Sequence of chain 1.O:
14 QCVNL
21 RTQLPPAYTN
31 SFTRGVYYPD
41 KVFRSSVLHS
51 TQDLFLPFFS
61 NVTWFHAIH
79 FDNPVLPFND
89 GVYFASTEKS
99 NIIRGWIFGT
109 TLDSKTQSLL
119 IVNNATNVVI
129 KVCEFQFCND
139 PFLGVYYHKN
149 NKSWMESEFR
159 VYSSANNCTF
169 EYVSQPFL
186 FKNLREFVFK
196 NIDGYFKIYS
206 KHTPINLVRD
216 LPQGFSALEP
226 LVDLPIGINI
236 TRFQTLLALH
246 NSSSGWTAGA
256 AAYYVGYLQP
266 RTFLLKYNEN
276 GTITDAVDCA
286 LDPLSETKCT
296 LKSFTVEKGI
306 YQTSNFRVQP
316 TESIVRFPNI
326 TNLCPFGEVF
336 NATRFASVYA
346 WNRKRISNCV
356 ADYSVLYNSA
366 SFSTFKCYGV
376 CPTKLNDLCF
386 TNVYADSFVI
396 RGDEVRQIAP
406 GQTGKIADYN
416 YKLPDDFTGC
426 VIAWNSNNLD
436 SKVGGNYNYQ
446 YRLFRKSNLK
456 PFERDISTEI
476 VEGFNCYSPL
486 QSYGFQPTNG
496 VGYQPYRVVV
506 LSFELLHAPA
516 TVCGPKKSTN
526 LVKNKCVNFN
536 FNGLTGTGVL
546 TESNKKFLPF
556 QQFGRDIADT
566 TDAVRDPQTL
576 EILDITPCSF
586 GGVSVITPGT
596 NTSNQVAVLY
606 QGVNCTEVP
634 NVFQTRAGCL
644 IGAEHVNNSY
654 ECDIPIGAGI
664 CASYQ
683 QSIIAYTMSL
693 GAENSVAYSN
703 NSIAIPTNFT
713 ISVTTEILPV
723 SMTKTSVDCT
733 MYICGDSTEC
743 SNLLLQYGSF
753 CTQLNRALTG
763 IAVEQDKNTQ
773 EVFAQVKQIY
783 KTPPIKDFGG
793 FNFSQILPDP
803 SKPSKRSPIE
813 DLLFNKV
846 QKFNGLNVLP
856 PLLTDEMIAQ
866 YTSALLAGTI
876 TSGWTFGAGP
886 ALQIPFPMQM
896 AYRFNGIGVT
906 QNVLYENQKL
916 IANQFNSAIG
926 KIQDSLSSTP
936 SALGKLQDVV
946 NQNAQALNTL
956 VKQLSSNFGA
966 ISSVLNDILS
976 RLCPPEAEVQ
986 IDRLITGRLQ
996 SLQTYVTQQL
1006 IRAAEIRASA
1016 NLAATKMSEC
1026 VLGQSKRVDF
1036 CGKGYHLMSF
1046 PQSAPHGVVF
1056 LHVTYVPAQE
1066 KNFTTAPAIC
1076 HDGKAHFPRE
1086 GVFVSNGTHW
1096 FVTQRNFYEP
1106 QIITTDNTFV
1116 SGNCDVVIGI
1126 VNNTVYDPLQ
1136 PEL

A small-molecule ligand and the protein it binds are described below.
Small molecule (SMILES): CC(=O)N[C@@H]1[C@@H](O)[C@H](O)[C@@H](CO)O[C@H]1O

Binding-site contacts:
Ligand atom O5 contacts residue ASN650 of chain 1.O at 2.4 Å (h-bond).
Ligand atom C5 contacts residue ASN650 of chain 1.O at 3.7 Å.
Ligand atom C4 contacts residue ASN650 of chain 1.O at 4.3 Å.
Ligand atom C8 contacts residue VAL649 of chain 1.O at 4.0 Å (hydrophobic).
Ligand atom N2 contacts residue ASN650 of chain 1.O at 2.9 Å (h-bond).
Ligand atom C7 contacts residue ASN650 of chain 1.O at 3.2 Å.
Ligand atom C8 contacts residue ASN650 of chain 1.O at 4.3 Å.
Ligand atom C2 contacts residue ASN650 of chain 1.O at 2.5 Å.
Ligand atom C3 contacts residue ASN650 of chain 1.O at 3.8 Å.
Ligand atom C7 contacts residue HIS648 of chain 1.O at 4.5 Å.
Ligand atom C1 contacts residue ASN650 of chain 1.O at 1.5 Å.
Ligand atom O7 contacts residue ASN650 of chain 1.O at 3.0 Å (h-bond).
Ligand atom C8 contacts residue HIS648 of chain 1.O at 3.3 Å.